Binding-site contacts:
Ligand atom O5 contacts residue ASN616 of chain 1.C at 2.4 Å (h-bond).
Ligand atom C1 contacts residue ASN616 of chain 1.C at 1.4 Å.
Ligand atom C2 contacts residue ASN616 of chain 1.C at 2.4 Å.
Ligand atom O6 contacts residue THR618 of chain 1.C at 3.8 Å.
Ligand atom C3 contacts residue ASN616 of chain 1.C at 3.8 Å.
Ligand atom C5 contacts residue ASN616 of chain 1.C at 3.7 Å.
Ligand atom N2 contacts residue ASN616 of chain 1.C at 2.9 Å (h-bond).
Ligand atom C4 contacts residue ASN616 of chain 1.C at 4.2 Å.
Ligand atom C7 contacts residue ASN616 of chain 1.C at 3.9 Å.
Ligand atom O5 contacts residue THR618 of chain 1.C at 4.3 Å.

Sequence of chain 1.C:
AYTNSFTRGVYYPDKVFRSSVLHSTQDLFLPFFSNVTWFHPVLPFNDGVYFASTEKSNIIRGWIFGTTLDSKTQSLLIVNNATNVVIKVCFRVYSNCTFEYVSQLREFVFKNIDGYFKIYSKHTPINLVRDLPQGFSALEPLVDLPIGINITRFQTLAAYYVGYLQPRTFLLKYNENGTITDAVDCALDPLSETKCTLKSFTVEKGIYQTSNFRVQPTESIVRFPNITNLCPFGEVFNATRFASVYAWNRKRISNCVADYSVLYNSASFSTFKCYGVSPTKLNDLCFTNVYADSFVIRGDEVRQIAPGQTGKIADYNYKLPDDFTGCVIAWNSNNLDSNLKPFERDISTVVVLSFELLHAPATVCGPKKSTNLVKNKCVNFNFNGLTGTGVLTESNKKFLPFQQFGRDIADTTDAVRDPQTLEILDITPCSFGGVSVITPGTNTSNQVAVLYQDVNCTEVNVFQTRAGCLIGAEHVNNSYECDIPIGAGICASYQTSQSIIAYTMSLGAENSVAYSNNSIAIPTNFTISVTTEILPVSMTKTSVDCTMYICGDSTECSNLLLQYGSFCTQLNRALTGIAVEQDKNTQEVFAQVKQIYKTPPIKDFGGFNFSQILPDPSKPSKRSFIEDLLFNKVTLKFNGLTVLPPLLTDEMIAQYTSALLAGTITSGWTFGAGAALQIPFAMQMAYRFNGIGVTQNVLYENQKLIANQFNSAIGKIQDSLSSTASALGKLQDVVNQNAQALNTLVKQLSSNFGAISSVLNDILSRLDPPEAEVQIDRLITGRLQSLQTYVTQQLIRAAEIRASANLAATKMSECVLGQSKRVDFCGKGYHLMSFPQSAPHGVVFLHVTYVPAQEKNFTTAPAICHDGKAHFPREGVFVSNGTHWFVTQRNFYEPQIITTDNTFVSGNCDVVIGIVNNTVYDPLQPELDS

A protein and the small-molecule ligand that binds it are described below.
Small molecule (SMILES): CC(=O)N[C@@H]1[C@@H](O)[C@H](O)[C@@H](CO)O[C@H]1O